This small molecule binds to this protein.
Small molecule (SMILES): Nc1ncnc2c1ncn2[C@@H]1O[C@H](CO[P](=O)(O)O[P](N)(=O)O)[C@@H](O)[C@H]1O

Sequence of chain 1.B:
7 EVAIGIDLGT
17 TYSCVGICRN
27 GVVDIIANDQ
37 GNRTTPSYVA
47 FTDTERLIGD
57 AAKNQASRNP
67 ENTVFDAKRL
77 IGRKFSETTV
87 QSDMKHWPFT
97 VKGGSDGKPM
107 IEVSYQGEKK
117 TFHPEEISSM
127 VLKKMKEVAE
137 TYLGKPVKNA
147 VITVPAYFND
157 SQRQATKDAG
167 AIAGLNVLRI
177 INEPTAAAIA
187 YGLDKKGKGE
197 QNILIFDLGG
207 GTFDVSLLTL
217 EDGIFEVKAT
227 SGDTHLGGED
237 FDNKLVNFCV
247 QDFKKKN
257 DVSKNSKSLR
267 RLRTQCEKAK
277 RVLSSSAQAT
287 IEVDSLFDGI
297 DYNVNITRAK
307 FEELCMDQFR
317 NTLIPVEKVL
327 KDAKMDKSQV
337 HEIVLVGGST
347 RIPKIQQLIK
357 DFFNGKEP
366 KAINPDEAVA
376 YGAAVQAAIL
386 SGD

Binding-site contacts:
Ligand atom N6 contacts residue ARG347 of chain 1.B at 3.4 Å.
Ligand atom C8 contacts residue GLY344 of chain 1.B at 3.6 Å.
Ligand atom C8 contacts residue ARG277 of chain 1.B at 3.5 Å.
Ligand atom O3' contacts residue GLY234 of chain 1.B at 3.1 Å.
Ligand atom O2B contacts residue TYR18 of chain 1.B at 2.9 Å (h-bond).
Ligand atom O5' contacts residue GLY205 of chain 1.B at 3.5 Å.
Ligand atom C4' contacts residue GLY206 of chain 1.B at 3.4 Å.
Ligand atom C3' contacts residue GOL1 of chain 1.W at 3.6 Å.
Ligand atom O1B contacts residue PO41 of chain 1.Y at 3.5 Å (h-bond).
Ligand atom O3A contacts residue THR17 of chain 1.B at 3.2 Å (h-bond).
Ligand atom C2' contacts residue GLU273 of chain 1.B at 3.4 Å.
Ligand atom N7 contacts residue ARG277 of chain 1.B at 3.5 Å (salt-bridge).
Ligand atom PB contacts residue THR17 of chain 1.B at 3.3 Å.
Ligand atom O5' contacts residue GLY206 of chain 1.B at 3.2 Å (h-bond).
Ligand atom O1A contacts residue GLY343 of chain 1.B at 3.4 Å.
Ligand atom N1 contacts residue ARG277 of chain 1.B at 3.6 Å.
Ligand atom O2' contacts residue LYS276 of chain 1.B at 2.7 Å (salt-bridge).
Ligand atom C2 contacts residue SER280 of chain 1.B at 3.4 Å.
Ligand atom O2B contacts residue THR17 of chain 1.B at 2.9 Å (h-bond).
Ligand atom O4' contacts residue SER345 of chain 1.B at 3.4 Å (h-bond).
Ligand atom C5' contacts residue GLY206 of chain 1.B at 3.5 Å.
Ligand atom N1 contacts residue SER280 of chain 1.B at 2.7 Å (h-bond).
Ligand atom O4' contacts residue GLY344 of chain 1.B at 3.4 Å.
Ligand atom C4 contacts residue GLY344 of chain 1.B at 3.4 Å.
Ligand atom O1A contacts residue GLY344 of chain 1.B at 2.9 Å (h-bond).
Ligand atom N3B contacts residue PO41 of chain 1.Y at 3.3 Å (h-bond).
Ligand atom O1B contacts residue GLY206 of chain 1.B at 2.8 Å (h-bond).
Ligand atom O1B contacts residue GLY205 of chain 1.B at 3.5 Å.
Ligand atom O2A contacts residue TYR18 of chain 1.B at 3.5 Å.
Ligand atom O2A contacts residue ASP371 of chain 1.B at 3.6 Å.
Ligand atom N7 contacts residue ARG347 of chain 1.B at 3.5 Å (salt-bridge).
Ligand atom O3' contacts residue LYS276 of chain 1.B at 3.3 Å (salt-bridge).
Ligand atom N3 contacts residue LYS276 of chain 1.B at 3.5 Å.
Ligand atom O2B contacts residue THR16 of chain 1.B at 3.4 Å (h-bond).
Ligand atom O2' contacts residue GLU273 of chain 1.B at 2.7 Å (salt-bridge).
Ligand atom O3' contacts residue GLY206 of chain 1.B at 3.4 Å.
Ligand atom N9 contacts residue GLY344 of chain 1.B at 3.5 Å (h-bond).
Ligand atom C5 contacts residue GLY344 of chain 1.B at 3.5 Å.
Ligand atom O1B contacts residue THR17 of chain 1.B at 3.2 Å (h-bond).
Ligand atom C4' contacts residue GLY205 of chain 1.B at 3.6 Å.